Binding-site contacts:
Ligand atom C1 contacts residue ASN783 of chain 1.B at 1.4 Å.
Ligand atom O7 contacts residue TYR778 of chain 1.B at 3.9 Å.
Ligand atom C7 contacts residue ASN783 of chain 1.B at 3.8 Å.
Ligand atom O6 contacts residue GLN786 of chain 1.B at 3.8 Å.
Ligand atom O5 contacts residue GLN786 of chain 1.B at 4.0 Å.
Ligand atom C6 contacts residue GLN786 of chain 1.B at 3.5 Å.
Ligand atom C5 contacts residue GLN786 of chain 1.B at 3.6 Å.
Ligand atom C2 contacts residue ASN783 of chain 1.B at 2.5 Å.
Ligand atom C3 contacts residue ASN783 of chain 1.B at 3.8 Å.
Ligand atom C7 contacts residue TYR778 of chain 1.B at 3.7 Å (hydrophobic).
Ligand atom C5 contacts residue ASN783 of chain 1.B at 3.7 Å.
Ligand atom O5 contacts residue SER785 of chain 1.B at 3.4 Å (h-bond).
Ligand atom N2 contacts residue TYR778 of chain 1.B at 4.1 Å.
Ligand atom O7 contacts residue ASN783 of chain 1.B at 4.0 Å.
Ligand atom O5 contacts residue ASN783 of chain 1.B at 2.3 Å (h-bond).
Ligand atom C5 contacts residue SER785 of chain 1.B at 3.7 Å.
Ligand atom C8 contacts residue TYR778 of chain 1.B at 3.6 Å (hydrophobic).
Ligand atom C1 contacts residue SER785 of chain 1.B at 3.3 Å.
Ligand atom C4 contacts residue ASN783 of chain 1.B at 4.2 Å.
Ligand atom N2 contacts residue ASN783 of chain 1.B at 3.0 Å (h-bond).

The small molecule below binds the protein below.
Small molecule (SMILES): CC(=O)N[C@@H]1[C@@H](O)[C@H](O)[C@@H](CO)O[C@H]1O

Sequence of chain 1.B:
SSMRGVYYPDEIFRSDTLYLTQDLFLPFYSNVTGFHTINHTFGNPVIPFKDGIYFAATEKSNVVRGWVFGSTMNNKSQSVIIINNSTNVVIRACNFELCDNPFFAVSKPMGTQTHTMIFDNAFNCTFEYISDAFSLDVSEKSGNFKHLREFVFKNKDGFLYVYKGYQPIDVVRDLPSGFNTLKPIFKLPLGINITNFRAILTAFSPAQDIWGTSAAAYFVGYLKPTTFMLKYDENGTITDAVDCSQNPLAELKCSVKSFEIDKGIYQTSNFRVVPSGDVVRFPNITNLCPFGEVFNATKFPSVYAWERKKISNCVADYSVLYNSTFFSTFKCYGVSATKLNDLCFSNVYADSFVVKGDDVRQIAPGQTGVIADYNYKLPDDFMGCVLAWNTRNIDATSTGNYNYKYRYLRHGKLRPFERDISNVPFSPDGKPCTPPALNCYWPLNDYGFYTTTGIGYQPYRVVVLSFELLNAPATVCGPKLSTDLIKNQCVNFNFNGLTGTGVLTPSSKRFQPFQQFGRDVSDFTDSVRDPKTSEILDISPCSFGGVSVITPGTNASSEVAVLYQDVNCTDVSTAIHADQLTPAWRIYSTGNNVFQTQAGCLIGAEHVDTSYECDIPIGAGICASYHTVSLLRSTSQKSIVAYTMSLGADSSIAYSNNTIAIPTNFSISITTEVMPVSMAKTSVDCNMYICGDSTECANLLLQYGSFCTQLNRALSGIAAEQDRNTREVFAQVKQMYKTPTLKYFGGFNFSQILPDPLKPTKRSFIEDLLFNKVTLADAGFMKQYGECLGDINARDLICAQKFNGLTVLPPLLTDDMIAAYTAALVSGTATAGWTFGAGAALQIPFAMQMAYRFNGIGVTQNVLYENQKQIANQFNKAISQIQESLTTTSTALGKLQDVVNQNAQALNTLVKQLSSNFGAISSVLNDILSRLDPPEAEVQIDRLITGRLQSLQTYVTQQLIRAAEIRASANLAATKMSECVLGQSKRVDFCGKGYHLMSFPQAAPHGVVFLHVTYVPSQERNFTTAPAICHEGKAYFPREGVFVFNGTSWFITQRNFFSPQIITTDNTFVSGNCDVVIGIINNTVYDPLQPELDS